Sequence of chain 1.B:
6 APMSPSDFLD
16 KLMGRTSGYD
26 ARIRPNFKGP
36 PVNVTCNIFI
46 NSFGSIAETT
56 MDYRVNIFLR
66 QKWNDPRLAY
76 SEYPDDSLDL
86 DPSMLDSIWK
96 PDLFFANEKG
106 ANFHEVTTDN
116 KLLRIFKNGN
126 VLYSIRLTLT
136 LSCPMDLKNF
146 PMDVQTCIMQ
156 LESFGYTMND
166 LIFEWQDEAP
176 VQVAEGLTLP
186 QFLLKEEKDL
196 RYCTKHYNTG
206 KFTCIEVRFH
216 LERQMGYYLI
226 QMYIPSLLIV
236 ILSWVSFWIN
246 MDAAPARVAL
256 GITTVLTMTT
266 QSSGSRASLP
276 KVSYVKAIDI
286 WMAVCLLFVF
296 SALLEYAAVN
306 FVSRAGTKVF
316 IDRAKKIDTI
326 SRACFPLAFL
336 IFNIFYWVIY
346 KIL

This protein binds this small molecule.
Small molecule (SMILES): C[C@H]1[C@H]2C(=O)N(C)c3ccncc3[C@H]2CN1S(=O)(=O)c1ccc2c(c1)OCO2

Binding-site contacts:
Ligand atom C11 contacts residue PHE32 of chain 1.B at 3.8 Å (hydrophobic).
Ligand atom C15 contacts residue TYR161 of chain 1.B at 3.3 Å (hydrophobic).
Ligand atom C19 contacts residue ASP84 of chain 1.C at 3.9 Å.
Ligand atom C19 contacts residue LEU85 of chain 1.C at 3.8 Å (hydrophobic).
Ligand atom C7 contacts residue PHE32 of chain 1.B at 3.9 Å (hydrophobic).
Ligand atom O4 contacts residue GLY160 of chain 1.B at 3.5 Å (h-bond).
Ligand atom C7 contacts residue LEU83 of chain 1.C at 3.8 Å (hydrophobic).
Ligand atom C10 contacts residue ASP84 of chain 1.C at 3.3 Å.
Ligand atom C14 contacts residue ASP84 of chain 1.C at 3.4 Å.
Ligand atom O2 contacts residue ILE28 of chain 1.B at 3.6 Å.
Ligand atom O5 contacts residue TYR161 of chain 1.B at 3.4 Å.
Ligand atom C14 contacts residue TYR161 of chain 1.B at 3.6 Å (hydrophobic).
Ligand atom C15 contacts residue ASP84 of chain 1.C at 3.4 Å.
Ligand atom C5 contacts residue TYR78 of chain 1.C at 3.8 Å (hydrophobic).
Ligand atom O1 contacts residue LEU14 of chain 1.C at 3.7 Å.
Ligand atom C17 contacts residue ARG27 of chain 1.B at 3.7 Å.
Ligand atom C12 contacts residue PRO10 of chain 1.C at 3.9 Å (hydrophobic).
Ligand atom O3 contacts residue ARG29 of chain 1.B at 3.2 Å (salt-bridge).
Ligand atom C9 contacts residue ASP84 of chain 1.C at 3.2 Å.
Ligand atom O4 contacts residue ASP84 of chain 1.C at 3.4 Å.
Ligand atom C12 contacts residue PHE13 of chain 1.C at 3.6 Å (hydrophobic).
Ligand atom N3 contacts residue PHE32 of chain 1.B at 3.7 Å.
Ligand atom N3 contacts residue LEU83 of chain 1.C at 3.7 Å.
Ligand atom C3 contacts residue LEU85 of chain 1.C at 3.7 Å (hydrophobic).
Ligand atom C16 contacts residue ASP84 of chain 1.C at 3.8 Å.
Ligand atom C2 contacts residue ASP84 of chain 1.C at 3.2 Å.
Ligand atom C16 contacts residue TYR161 of chain 1.B at 3.3 Å (hydrophobic).
Ligand atom N1 contacts residue PHE32 of chain 1.B at 3.7 Å.
Ligand atom C19 contacts residue GLY160 of chain 1.B at 3.3 Å.
Ligand atom C17 contacts residue TYR161 of chain 1.B at 3.2 Å (hydrophobic).
Ligand atom C5 contacts residue LEU83 of chain 1.C at 3.9 Å (hydrophobic).
Ligand atom O1 contacts residue LEU85 of chain 1.C at 3.3 Å.
Ligand atom C11 contacts residue PRO10 of chain 1.C at 3.8 Å (hydrophobic).
Ligand atom C13 contacts residue ASP84 of chain 1.C at 3.7 Å.
Ligand atom C18 contacts residue ARG27 of chain 1.B at 3.3 Å.
Ligand atom O4 contacts residue TYR161 of chain 1.B at 3.5 Å.
Ligand atom C17 contacts residue ASP86 of chain 1.C at 3.7 Å.
Ligand atom O2 contacts residue ARG29 of chain 1.B at 2.8 Å (salt-bridge).
Ligand atom O5 contacts residue LEU85 of chain 1.C at 3.5 Å (h-bond).
Ligand atom C6 contacts residue LEU83 of chain 1.C at 3.7 Å (hydrophobic).

Sequence of chain 1.C:
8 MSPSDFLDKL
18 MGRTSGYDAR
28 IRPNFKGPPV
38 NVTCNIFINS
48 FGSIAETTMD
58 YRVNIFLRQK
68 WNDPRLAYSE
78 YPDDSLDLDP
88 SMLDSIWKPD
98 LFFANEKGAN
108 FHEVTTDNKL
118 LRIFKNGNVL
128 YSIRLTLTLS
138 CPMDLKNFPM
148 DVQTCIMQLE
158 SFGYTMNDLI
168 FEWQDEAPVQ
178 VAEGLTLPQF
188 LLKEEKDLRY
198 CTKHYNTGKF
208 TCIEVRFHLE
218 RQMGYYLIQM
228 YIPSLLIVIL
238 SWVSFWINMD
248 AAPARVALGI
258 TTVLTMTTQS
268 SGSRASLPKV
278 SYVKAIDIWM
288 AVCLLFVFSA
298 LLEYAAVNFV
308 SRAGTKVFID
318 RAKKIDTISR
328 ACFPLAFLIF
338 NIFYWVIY